Sequence of chain 2.A:
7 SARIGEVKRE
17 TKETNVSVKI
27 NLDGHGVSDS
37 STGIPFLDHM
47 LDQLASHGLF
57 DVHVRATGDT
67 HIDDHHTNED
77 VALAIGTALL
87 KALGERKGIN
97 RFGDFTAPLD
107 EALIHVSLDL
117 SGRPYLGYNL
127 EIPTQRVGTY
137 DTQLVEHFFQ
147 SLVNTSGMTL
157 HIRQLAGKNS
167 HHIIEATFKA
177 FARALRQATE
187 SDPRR

Binding-site contacts:
Ligand atom N2 contacts residue MN1 of chain 2.C at 4.4 Å.
Ligand atom N4 contacts residue HIS71 of chain 2.A at 3.1 Å (h-bond).
Ligand atom C3 contacts residue LEU105 of chain 22.A at 3.8 Å (hydrophobic).
Ligand atom C3 contacts residue MN1 of chain 2.C at 3.2 Å.
Ligand atom N1 contacts residue MN1 of chain 2.C at 4.4 Å.
Ligand atom N4 contacts residue LEU105 of chain 22.A at 4.1 Å.
Ligand atom C5 contacts residue MN1 of chain 2.C at 3.2 Å.
Ligand atom C5 contacts residue HIS71 of chain 2.A at 3.1 Å.
Ligand atom N2 contacts residue GLU171 of chain 22.A at 3.6 Å.
Ligand atom C5 contacts residue GLU171 of chain 22.A at 4.1 Å.
Ligand atom N1 contacts residue HIS71 of chain 2.A at 4.5 Å.
Ligand atom C5 contacts residue GLU75 of chain 2.A at 4.2 Å.
Ligand atom N4 contacts residue MN1 of chain 2.C at 2.2 Å.
Ligand atom N2 contacts residue LEU105 of chain 22.A at 4.0 Å.
Ligand atom C5 contacts residue HIS167 of chain 22.A at 3.4 Å.
Ligand atom C5 contacts residue MN1 of chain 2.B at 3.2 Å.
Ligand atom N1 contacts residue GLU171 of chain 22.A at 3.1 Å (salt-bridge).
Ligand atom C3 contacts residue HIS168 of chain 22.A at 4.2 Å.
Ligand atom N1 contacts residue HIS167 of chain 22.A at 3.2 Å (h-bond).
Ligand atom N1 contacts residue HIS72 of chain 2.A at 3.2 Å (h-bond).
Ligand atom N4 contacts residue HIS72 of chain 2.A at 4.4 Å.
Ligand atom N4 contacts residue GLU75 of chain 2.A at 3.3 Å (salt-bridge).
Ligand atom C3 contacts residue GLU75 of chain 2.A at 3.8 Å.
Ligand atom C3 contacts residue ARG119 of chain 14.A at 4.5 Å.
Ligand atom C3 contacts residue MN1 of chain 2.B at 4.4 Å.
Ligand atom N4 contacts residue HIS168 of chain 22.A at 3.4 Å (h-bond).
Ligand atom N1 contacts residue LEU105 of chain 22.A at 4.2 Å.
Ligand atom N4 contacts residue MN1 of chain 2.B at 4.4 Å.
Ligand atom N1 contacts residue MN1 of chain 2.B at 2.3 Å.
Ligand atom C5 contacts residue HIS168 of chain 22.A at 3.8 Å.
Ligand atom N2 contacts residue MN1 of chain 2.B at 3.2 Å.
Ligand atom C5 contacts residue HIS72 of chain 2.A at 3.7 Å.
Ligand atom N2 contacts residue HIS72 of chain 2.A at 4.1 Å.
Ligand atom C5 contacts residue LEU105 of chain 22.A at 4.5 Å (hydrophobic).
Ligand atom C3 contacts residue HIS71 of chain 2.A at 4.4 Å.

Sequence of chain 14.A:
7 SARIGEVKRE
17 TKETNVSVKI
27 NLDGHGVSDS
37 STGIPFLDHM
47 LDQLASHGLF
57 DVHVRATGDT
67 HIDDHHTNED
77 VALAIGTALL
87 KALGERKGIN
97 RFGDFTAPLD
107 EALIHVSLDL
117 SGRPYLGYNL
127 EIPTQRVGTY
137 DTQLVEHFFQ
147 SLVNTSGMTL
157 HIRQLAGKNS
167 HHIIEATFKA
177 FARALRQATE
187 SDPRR

Sequence of chain 22.A:
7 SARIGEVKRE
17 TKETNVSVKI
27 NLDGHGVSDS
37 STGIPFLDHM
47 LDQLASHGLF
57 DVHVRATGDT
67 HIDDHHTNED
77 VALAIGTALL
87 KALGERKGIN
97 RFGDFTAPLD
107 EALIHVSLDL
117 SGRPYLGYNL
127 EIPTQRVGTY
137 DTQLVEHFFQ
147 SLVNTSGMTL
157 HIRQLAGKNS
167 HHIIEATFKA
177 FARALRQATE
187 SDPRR

This protein binds this small molecule.
Small molecule (SMILES): c1nnc[nH]1